A protein and the small-molecule ligand that binds it are described below.
Small molecule (SMILES): CC(=O)N[C@@H]1[C@@H](O)[C@H](O)[C@@H](CO)O[C@H]1O

Sequence of chain 1.A:
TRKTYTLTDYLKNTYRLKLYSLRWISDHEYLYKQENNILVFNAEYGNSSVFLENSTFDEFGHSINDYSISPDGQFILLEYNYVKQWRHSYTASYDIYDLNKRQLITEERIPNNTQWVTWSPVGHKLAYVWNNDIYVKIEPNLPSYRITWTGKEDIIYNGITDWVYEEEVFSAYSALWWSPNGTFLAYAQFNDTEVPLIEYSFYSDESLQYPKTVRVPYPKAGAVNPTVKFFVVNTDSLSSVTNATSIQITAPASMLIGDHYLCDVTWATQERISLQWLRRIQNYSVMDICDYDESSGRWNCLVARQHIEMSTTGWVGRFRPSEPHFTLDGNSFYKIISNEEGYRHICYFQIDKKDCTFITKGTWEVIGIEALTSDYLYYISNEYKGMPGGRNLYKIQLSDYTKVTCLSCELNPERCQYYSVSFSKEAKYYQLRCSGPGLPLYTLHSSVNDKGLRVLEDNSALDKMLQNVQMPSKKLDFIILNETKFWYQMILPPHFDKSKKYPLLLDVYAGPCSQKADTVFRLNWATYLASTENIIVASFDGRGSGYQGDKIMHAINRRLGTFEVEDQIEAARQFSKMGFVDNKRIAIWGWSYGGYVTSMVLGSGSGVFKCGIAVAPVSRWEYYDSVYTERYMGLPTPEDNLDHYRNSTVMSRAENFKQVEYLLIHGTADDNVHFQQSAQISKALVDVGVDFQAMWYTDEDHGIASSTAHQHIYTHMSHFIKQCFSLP

Binding-site contacts:
Ligand atom C8 contacts residue PHE41 of chain 1.A at 4.4 Å (hydrophobic).
Ligand atom C8 contacts residue GLU29 of chain 1.A at 3.7 Å.
Ligand atom C7 contacts residue ASN47 of chain 1.A at 3.5 Å.
Ligand atom C1 contacts residue ASN47 of chain 1.A at 1.4 Å.
Ligand atom C8 contacts residue SER48 of chain 1.A at 4.2 Å.
Ligand atom C7 contacts residue SER48 of chain 1.A at 4.2 Å.
Ligand atom C7 contacts residue SER49 of chain 1.A at 3.7 Å.
Ligand atom C8 contacts residue VAL40 of chain 1.A at 3.4 Å (hydrophobic).
Ligand atom O7 contacts residue SER48 of chain 1.A at 3.5 Å.
Ligand atom C2 contacts residue ASN47 of chain 1.A at 2.5 Å.
Ligand atom C1 contacts residue ASN42 of chain 1.A at 4.3 Å.
Ligand atom O7 contacts residue SER49 of chain 1.A at 2.8 Å (h-bond).
Ligand atom C8 contacts residue SER49 of chain 1.A at 4.0 Å.
Ligand atom N2 contacts residue ASN42 of chain 1.A at 4.1 Å.
Ligand atom N2 contacts residue GLU29 of chain 1.A at 4.5 Å.
Ligand atom C5 contacts residue ASN47 of chain 1.A at 3.6 Å.
Ligand atom C8 contacts residue ASN47 of chain 1.A at 4.1 Å.
Ligand atom C8 contacts residue ASN42 of chain 1.A at 4.2 Å.
Ligand atom N2 contacts residue ASN47 of chain 1.A at 3.1 Å (h-bond).
Ligand atom O7 contacts residue ASN47 of chain 1.A at 3.4 Å (h-bond).
Ligand atom C4 contacts residue ASN47 of chain 1.A at 4.0 Å.
Ligand atom O5 contacts residue ASN47 of chain 1.A at 2.3 Å (h-bond).
Ligand atom C3 contacts residue ASN47 of chain 1.A at 3.9 Å.